The small molecule below binds the protein below.
Small molecule (SMILES): CC(=O)N[C@H]1[C@H](O[C@H]2[C@H](O)[C@@H](NC(C)=O)CO[C@@H]2CO)O[C@H](CO)[C@@H](O)[C@@H]1O

Sequence of chain 1.B:
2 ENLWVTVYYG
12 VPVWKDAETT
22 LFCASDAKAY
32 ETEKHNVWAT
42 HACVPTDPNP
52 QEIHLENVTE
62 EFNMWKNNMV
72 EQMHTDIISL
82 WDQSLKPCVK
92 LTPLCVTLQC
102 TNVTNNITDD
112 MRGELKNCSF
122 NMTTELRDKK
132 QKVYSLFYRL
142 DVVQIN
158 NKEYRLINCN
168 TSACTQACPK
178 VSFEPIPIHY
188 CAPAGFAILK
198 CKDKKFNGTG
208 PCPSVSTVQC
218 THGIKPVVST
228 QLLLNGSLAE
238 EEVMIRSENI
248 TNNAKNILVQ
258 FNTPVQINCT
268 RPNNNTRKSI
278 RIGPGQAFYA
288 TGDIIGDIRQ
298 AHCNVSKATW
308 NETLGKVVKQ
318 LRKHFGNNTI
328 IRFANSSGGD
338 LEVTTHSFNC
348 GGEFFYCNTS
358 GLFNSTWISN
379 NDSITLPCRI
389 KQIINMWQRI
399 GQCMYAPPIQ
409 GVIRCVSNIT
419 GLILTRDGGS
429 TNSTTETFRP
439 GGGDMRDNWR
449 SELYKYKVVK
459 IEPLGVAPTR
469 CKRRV

Binding-site contacts:
Ligand atom C8 contacts residue ASN204 of chain 1.B at 4.4 Å.
Ligand atom C1 contacts residue THR206 of chain 1.B at 3.6 Å.
Ligand atom O5 contacts residue ASN204 of chain 1.B at 2.4 Å (h-bond).
Ligand atom O6 contacts residue ASN204 of chain 1.B at 3.6 Å (h-bond).
Ligand atom C3 contacts residue ASN204 of chain 1.B at 3.8 Å.
Ligand atom C5 contacts residue THR206 of chain 1.B at 3.6 Å.
Ligand atom C2 contacts residue ASN204 of chain 1.B at 2.5 Å.
Ligand atom O5 contacts residue THR206 of chain 1.B at 3.4 Å (h-bond).
Ligand atom O6 contacts residue THR206 of chain 1.B at 4.0 Å.
Ligand atom C7 contacts residue ASN204 of chain 1.B at 3.2 Å.
Ligand atom C8 contacts residue SER244 of chain 1.B at 3.9 Å.
Ligand atom N2 contacts residue ASN204 of chain 1.B at 2.9 Å (h-bond).
Ligand atom C5 contacts residue ASN204 of chain 1.B at 3.7 Å.
Ligand atom C1 contacts residue ASN204 of chain 1.B at 1.4 Å.
Ligand atom C4 contacts residue ASN204 of chain 1.B at 4.2 Å.
Ligand atom O7 contacts residue ASN204 of chain 1.B at 3.1 Å (h-bond).
Ligand atom C6 contacts residue THR206 of chain 1.B at 4.1 Å.
Ligand atom O7 contacts residue HIS321 of chain 1.B at 3.8 Å.
Ligand atom C6 contacts residue ASN204 of chain 1.B at 4.3 Å.